Sequence of chain 1.A:
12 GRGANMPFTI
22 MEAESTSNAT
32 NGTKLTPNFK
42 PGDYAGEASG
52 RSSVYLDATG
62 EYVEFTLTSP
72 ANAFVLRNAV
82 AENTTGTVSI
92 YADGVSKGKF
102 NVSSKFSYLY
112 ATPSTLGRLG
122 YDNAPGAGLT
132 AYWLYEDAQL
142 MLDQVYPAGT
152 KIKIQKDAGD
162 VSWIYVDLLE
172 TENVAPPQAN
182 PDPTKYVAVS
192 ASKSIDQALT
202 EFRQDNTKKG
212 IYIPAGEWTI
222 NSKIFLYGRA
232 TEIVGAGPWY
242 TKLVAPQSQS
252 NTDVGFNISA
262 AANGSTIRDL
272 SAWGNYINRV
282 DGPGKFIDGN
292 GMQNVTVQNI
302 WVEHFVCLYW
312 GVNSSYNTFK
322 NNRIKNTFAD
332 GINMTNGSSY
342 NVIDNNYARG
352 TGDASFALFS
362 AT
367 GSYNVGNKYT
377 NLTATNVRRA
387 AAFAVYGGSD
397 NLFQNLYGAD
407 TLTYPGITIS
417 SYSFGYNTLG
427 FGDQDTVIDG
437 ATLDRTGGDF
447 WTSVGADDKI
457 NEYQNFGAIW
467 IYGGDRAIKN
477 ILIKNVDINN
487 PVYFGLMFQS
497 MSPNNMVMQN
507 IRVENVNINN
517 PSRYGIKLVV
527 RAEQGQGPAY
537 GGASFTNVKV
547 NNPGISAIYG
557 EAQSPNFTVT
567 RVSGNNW

Binding-site contacts:
Ligand atom C1 contacts residue GLU218 of chain 1.A at 3.4 Å.
Ligand atom O3 contacts residue LYS106 of chain 1.A at 3.8 Å.
Ligand atom O3 contacts residue SER104 of chain 1.A at 4.1 Å.
Ligand atom O1 contacts residue LYS243 of chain 1.A at 3.8 Å.
Ligand atom O4 contacts residue PHE107 of chain 1.A at 3.8 Å.
Ligand atom O6 contacts residue GLN140 of chain 1.A at 2.9 Å (h-bond).
Ligand atom O5 contacts residue LYS243 of chain 1.A at 3.5 Å (salt-bridge).
Ligand atom O2 contacts residue GLU218 of chain 1.A at 4.3 Å.
Ligand atom O1 contacts residue GLU218 of chain 1.A at 2.7 Å (salt-bridge).
Ligand atom C3 contacts residue PHE107 of chain 1.A at 4.4 Å (hydrophobic).
Ligand atom C6 contacts residue GLN248 of chain 1.A at 3.8 Å.
Ligand atom O2 contacts residue ASN102 of chain 1.A at 3.2 Å (h-bond).
Ligand atom C6 contacts residue GLN140 of chain 1.A at 3.5 Å.
Ligand atom O5 contacts residue GLU218 of chain 1.A at 4.3 Å.
Ligand atom C2 contacts residue GLU218 of chain 1.A at 4.5 Å.
Ligand atom O4 contacts residue GLN248 of chain 1.A at 3.0 Å (h-bond).
Ligand atom C2 contacts residue ASN102 of chain 1.A at 3.8 Å.
Ligand atom C1 contacts residue ASN102 of chain 1.A at 3.9 Å.
Ligand atom O6 contacts residue GLN248 of chain 1.A at 4.3 Å.
Ligand atom O6 contacts residue LYS243 of chain 1.A at 4.2 Å.
Ligand atom O3 contacts residue PHE107 of chain 1.A at 3.7 Å.
Ligand atom C1 contacts residue LYS243 of chain 1.A at 4.3 Å.
Ligand atom C4 contacts residue LYS106 of chain 1.A at 4.3 Å.
Ligand atom O4 contacts residue ASN102 of chain 1.A at 3.4 Å.
Ligand atom C4 contacts residue GLN248 of chain 1.A at 4.4 Å.
Ligand atom O2 contacts residue SER104 of chain 1.A at 4.3 Å.
Ligand atom O4 contacts residue LYS106 of chain 1.A at 3.3 Å (salt-bridge).

The small molecule below binds the protein below.
Small molecule (SMILES): OC[C@H]1O[C@H](O[C@@H]2[C@@H](O)[C@H](O)O[C@H](CO)[C@H]2O)[C@H](O)[C@@H](O)[C@@H]1O